This small molecule binds to this protein.
Small molecule (SMILES): CC(=O)N[C@H]1[C@H](O[C@H]2[C@H](O)[C@@H](NC(C)=O)CO[C@@H]2CO)O[C@H](CO)[C@@H](O[C@@H]2O[C@H](CO)[C@@H](O)[C@H](O)[C@@H]2O)[C@@H]1O

Binding-site contacts:
Ligand atom O3 contacts residue NAG1 of chain 1.BA at 4.5 Å.
Ligand atom O6 contacts residue NAG2 of chain 1.BA at 4.4 Å.
Ligand atom C6 contacts residue BMA3 of chain 1.BA at 4.3 Å.
Ligand atom O5 contacts residue NAG2 of chain 1.BA at 4.3 Å.
Ligand atom O6 contacts residue NAG1 of chain 1.PB at 3.5 Å.
Ligand atom C2 contacts residue ASN332 of chain 1.C at 2.4 Å.
Ligand atom C8 contacts residue NAG1 of chain 1.BA at 4.0 Å.
Ligand atom O7 contacts residue NAG1 of chain 1.BA at 2.6 Å (h-bond).
Ligand atom C1 contacts residue SER333 of chain 1.C at 4.2 Å.
Ligand atom C4 contacts residue NAG2 of chain 1.BA at 4.1 Å.
Ligand atom O6 contacts residue MAN5 of chain 1.BA at 4.0 Å.
Ligand atom C7 contacts residue SER357 of chain 1.C at 3.7 Å.
Ligand atom O5 contacts residue ASN332 of chain 1.C at 2.4 Å (h-bond).
Ligand atom O7 contacts residue ASN332 of chain 1.C at 3.9 Å.
Ligand atom N2 contacts residue ASN332 of chain 1.C at 2.7 Å (h-bond).
Ligand atom C3 contacts residue ASN332 of chain 1.C at 3.7 Å.
Ligand atom O7 contacts residue SER357 of chain 1.C at 3.2 Å (h-bond).
Ligand atom C6 contacts residue MAN5 of chain 1.BA at 4.4 Å.
Ligand atom O4 contacts residue NAG2 of chain 1.BA at 3.4 Å.
Ligand atom O3 contacts residue NAG2 of chain 1.BA at 4.4 Å.
Ligand atom C8 contacts residue THR341 of chain 1.C at 3.9 Å.
Ligand atom C5 contacts residue ASN332 of chain 1.C at 3.7 Å.
Ligand atom C4 contacts residue ASN332 of chain 1.C at 4.2 Å.
Ligand atom C1 contacts residue ASN332 of chain 1.C at 1.4 Å.
Ligand atom C3 contacts residue NAG2 of chain 1.BA at 4.2 Å.
Ligand atom C7 contacts residue NAG1 of chain 1.BA at 3.7 Å.
Ligand atom N2 contacts residue SER357 of chain 1.C at 4.2 Å.
Ligand atom O7 contacts residue ASN355 of chain 1.C at 3.9 Å.
Ligand atom C7 contacts residue ASN332 of chain 1.C at 3.5 Å.
Ligand atom C5 contacts residue NAG2 of chain 1.BA at 4.0 Å.
Ligand atom C2 contacts residue SER357 of chain 1.C at 4.3 Å.
Ligand atom N2 contacts residue SER333 of chain 1.C at 4.1 Å.

Sequence of chain 1.C:
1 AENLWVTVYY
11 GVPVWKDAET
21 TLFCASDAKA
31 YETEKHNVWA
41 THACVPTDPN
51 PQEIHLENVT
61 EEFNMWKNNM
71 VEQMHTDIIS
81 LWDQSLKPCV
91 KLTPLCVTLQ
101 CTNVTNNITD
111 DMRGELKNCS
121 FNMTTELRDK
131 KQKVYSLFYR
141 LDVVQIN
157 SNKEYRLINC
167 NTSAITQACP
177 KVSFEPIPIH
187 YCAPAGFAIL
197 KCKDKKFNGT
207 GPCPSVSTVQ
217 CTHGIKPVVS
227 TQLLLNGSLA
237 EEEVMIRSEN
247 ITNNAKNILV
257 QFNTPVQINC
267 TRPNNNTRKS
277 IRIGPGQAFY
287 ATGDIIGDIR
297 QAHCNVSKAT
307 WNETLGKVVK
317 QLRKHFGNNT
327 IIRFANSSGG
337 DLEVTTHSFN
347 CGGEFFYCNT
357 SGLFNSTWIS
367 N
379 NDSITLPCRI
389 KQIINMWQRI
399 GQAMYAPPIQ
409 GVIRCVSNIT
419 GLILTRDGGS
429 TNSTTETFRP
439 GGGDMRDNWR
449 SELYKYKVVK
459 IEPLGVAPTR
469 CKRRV